Binding-site contacts:
Ligand atom C8 contacts residue ASN160 of chain 1.E at 3.8 Å.
Ligand atom O5 contacts residue ASN160 of chain 1.E at 2.4 Å (h-bond).
Ligand atom O7 contacts residue ASN160 of chain 1.E at 3.5 Å (h-bond).
Ligand atom C8 contacts residue PRO159 of chain 1.E at 3.7 Å (hydrophobic).
Ligand atom C2 contacts residue ASN160 of chain 1.E at 2.5 Å.
Ligand atom C4 contacts residue ASN160 of chain 1.E at 4.3 Å.
Ligand atom C7 contacts residue ASN160 of chain 1.E at 3.3 Å.
Ligand atom N2 contacts residue ASN160 of chain 1.E at 2.8 Å (h-bond).
Ligand atom C3 contacts residue ASN160 of chain 1.E at 3.8 Å.
Ligand atom C1 contacts residue ASN160 of chain 1.E at 1.4 Å.
Ligand atom C5 contacts residue ASN160 of chain 1.E at 3.7 Å.

A small-molecule ligand and the protein it binds are described below.
Small molecule (SMILES): CC(=O)N[C@@H]1[C@@H](O)[C@H](O)[C@@H](CO)O[C@H]1O

Sequence of chain 1.E:
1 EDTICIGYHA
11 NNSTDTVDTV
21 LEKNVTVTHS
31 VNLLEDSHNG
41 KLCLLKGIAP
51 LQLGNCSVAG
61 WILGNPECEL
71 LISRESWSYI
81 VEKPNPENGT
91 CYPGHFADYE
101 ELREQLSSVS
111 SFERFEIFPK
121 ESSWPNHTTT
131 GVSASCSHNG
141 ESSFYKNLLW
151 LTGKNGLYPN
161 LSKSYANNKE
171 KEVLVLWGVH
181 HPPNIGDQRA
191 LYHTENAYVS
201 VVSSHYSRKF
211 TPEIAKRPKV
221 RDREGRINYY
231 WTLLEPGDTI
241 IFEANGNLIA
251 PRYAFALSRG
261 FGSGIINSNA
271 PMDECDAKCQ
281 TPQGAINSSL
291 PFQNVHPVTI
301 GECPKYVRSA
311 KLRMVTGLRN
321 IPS